Sequence of chain 1.B:
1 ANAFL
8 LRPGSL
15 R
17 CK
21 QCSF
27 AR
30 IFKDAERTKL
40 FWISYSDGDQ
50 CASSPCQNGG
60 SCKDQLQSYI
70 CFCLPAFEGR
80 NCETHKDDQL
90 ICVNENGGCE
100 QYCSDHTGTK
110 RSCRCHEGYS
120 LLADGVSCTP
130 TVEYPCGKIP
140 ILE

Binding-site contacts:
Ligand atom C6 contacts residue LEU73 of chain 1.B at 4.0 Å (hydrophobic).
Ligand atom O3 contacts residue SER60 of chain 1.B at 4.4 Å.
Ligand atom C4 contacts residue GLY58 of chain 1.B at 3.6 Å.
Ligand atom C1 contacts residue SER60 of chain 1.B at 1.4 Å.
Ligand atom O5 contacts residue PHE71 of chain 1.B at 4.4 Å.
Ligand atom C5 contacts residue GLY59 of chain 1.B at 4.2 Å.
Ligand atom C3 contacts residue SER60 of chain 1.B at 3.0 Å.
Ligand atom O2 contacts residue SER60 of chain 1.B at 2.7 Å (h-bond).
Ligand atom C5 contacts residue LEU73 of chain 1.B at 4.3 Å (hydrophobic).
Ligand atom C5 contacts residue PHE71 of chain 1.B at 3.8 Å (hydrophobic).
Ligand atom C6 contacts residue PHE71 of chain 1.B at 3.7 Å (hydrophobic).
Ligand atom C6 contacts residue PHE140 of chain 1.C at 3.7 Å (hydrophobic).
Ligand atom C5 contacts residue SER60 of chain 1.B at 2.8 Å.
Ligand atom O4 contacts residue LEU73 of chain 1.B at 3.9 Å.
Ligand atom C4 contacts residue SER60 of chain 1.B at 3.5 Å.
Ligand atom O4 contacts residue SER60 of chain 1.B at 4.2 Å.
Ligand atom C4 contacts residue LEU73 of chain 1.B at 3.6 Å (hydrophobic).
Ligand atom C3 contacts residue GLY58 of chain 1.B at 3.5 Å.
Ligand atom C2 contacts residue SER60 of chain 1.B at 2.4 Å.
Ligand atom C6 contacts residue SER60 of chain 1.B at 4.2 Å.
Ligand atom O5 contacts residue SER60 of chain 1.B at 2.3 Å (h-bond).
Ligand atom C5 contacts residue GLY58 of chain 1.B at 3.8 Å.
Ligand atom C6 contacts residue CYS72 of chain 1.B at 3.4 Å (hydrophobic).
Ligand atom O3 contacts residue GLY58 of chain 1.B at 4.1 Å.

Sequence of chain 1.C:
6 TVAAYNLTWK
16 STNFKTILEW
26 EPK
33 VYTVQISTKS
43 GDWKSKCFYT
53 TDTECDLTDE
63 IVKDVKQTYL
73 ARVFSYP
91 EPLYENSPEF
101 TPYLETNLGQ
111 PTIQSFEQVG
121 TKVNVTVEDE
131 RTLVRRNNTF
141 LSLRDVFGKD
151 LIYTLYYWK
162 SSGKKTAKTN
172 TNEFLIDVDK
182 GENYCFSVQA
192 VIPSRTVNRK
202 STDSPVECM

The protein below binds the small molecule below.
Small molecule (SMILES): C[C@@H]1O[C@@H](O)[C@@H](O)[C@H](O)[C@@H]1O